Sequence of chain 1.B:
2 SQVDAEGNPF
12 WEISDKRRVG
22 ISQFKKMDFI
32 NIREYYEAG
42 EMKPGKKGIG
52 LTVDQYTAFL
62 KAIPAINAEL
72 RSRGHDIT

Sequence of chain 1.C:
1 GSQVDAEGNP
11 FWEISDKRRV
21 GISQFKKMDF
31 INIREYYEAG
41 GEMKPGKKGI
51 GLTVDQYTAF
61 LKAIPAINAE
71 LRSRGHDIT

Sequence of chain 1.F:
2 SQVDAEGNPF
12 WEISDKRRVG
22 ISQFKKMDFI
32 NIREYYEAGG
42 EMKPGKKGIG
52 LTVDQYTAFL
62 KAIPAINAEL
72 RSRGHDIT

Sequence of chain 1.E:
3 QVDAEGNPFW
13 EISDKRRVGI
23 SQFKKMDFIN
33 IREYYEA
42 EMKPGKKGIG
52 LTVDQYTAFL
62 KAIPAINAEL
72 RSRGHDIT

A small-molecule ligand and the protein it binds are described below.
Small molecule (SMILES): Cc1cn([C@H]2C[C@H](O[P](=O)(O)OC[C@H]3O[C@@H](n4cc(C)c(=O)[nH]c4=O)C[C@@H]3O)[C@@H](CO[P](=O)(O)O[C@H]3C[C@H](n4cc(C)c(=O)[nH]c4=O)O[C@@H]3CO[P](=O)(O)O[C@H]3C[C@H](n4cc(C)c(=O)[nH]c4=O)O[C@@H]3CO[P](=O)(O)O[C@H]3C[C@H](n4cc(C)c(=O)[nH]c4=O)O[C@@H]3CO[P](=O)(O)O[C@H]3C[C@H](n4cc(C)c(=O)[nH]c4=O)O[C@@H]3CO[P](=O)(O)O[C@H]3C[C@H](n4cc(C)c(=O)[nH]c4=O)O[C@@H]3CO[P](=O)(O)O[C@H]3C[C@H](n4cc(C)c(=O)[nH]c4=O)O[C@@H]3COP(=O)=O)O2)c(=O)[nH]c1=O

Binding-site contacts:
Ligand atom O2 contacts residue SER23 of chain 1.B at 2.4 Å (h-bond).
Ligand atom C4 contacts residue PHE25 of chain 1.F at 3.4 Å (hydrophobic).
Ligand atom O5' contacts residue GLN56 of chain 1.B at 3.4 Å (h-bond).
Ligand atom C2 contacts residue SER23 of chain 1.F at 3.2 Å.
Ligand atom O2 contacts residue LYS47 of chain 1.F at 3.1 Å (salt-bridge).
Ligand atom C7 contacts residue TYR37 of chain 1.F at 3.5 Å (hydrophobic).
Ligand atom OP1 contacts residue ARG18 of chain 1.A at 2.9 Å (salt-bridge).
Ligand atom O2 contacts residue GLY46 of chain 1.B at 3.0 Å.
Ligand atom O4' contacts residue PHE30 of chain 1.F at 3.5 Å.
Ligand atom OP1 contacts residue LYS48 of chain 1.E at 2.6 Å (salt-bridge).
Ligand atom N1 contacts residue TYR37 of chain 1.F at 3.4 Å.
Ligand atom O4 contacts residue TYR37 of chain 1.B at 3.4 Å.
Ligand atom OP2 contacts residue ASP77 of chain 1.C at 3.4 Å (salt-bridge).
Ligand atom C6 contacts residue TYR37 of chain 1.F at 3.4 Å (hydrophobic).
Ligand atom O4 contacts residue LYS26 of chain 1.F at 3.4 Å (salt-bridge).
Ligand atom N3 contacts residue TYR37 of chain 1.B at 3.3 Å.
Ligand atom C2' contacts residue PHE25 of chain 1.B at 3.5 Å (hydrophobic).
Ligand atom O3' contacts residue ARG18 of chain 1.E at 3.5 Å.
Ligand atom O2 contacts residue SER23 of chain 1.F at 2.2 Å (h-bond).
Ligand atom O4' contacts residue PRO45 of chain 1.F at 3.4 Å.
Ligand atom C2 contacts residue SER23 of chain 1.B at 3.4 Å.
Ligand atom C2' contacts residue PRO45 of chain 1.B at 3.4 Å (hydrophobic).
Ligand atom C6 contacts residue TYR37 of chain 1.B at 3.5 Å (hydrophobic).
Ligand atom O3' contacts residue GLN56 of chain 1.F at 3.1 Å (h-bond).
Ligand atom O2 contacts residue GLY46 of chain 1.F at 3.4 Å.
Ligand atom C7 contacts residue TYR36 of chain 1.F at 3.1 Å (hydrophobic).
Ligand atom C5' contacts residue GLY51 of chain 1.B at 3.3 Å.
Ligand atom O2 contacts residue ASN32 of chain 1.B at 3.5 Å (h-bond).
Ligand atom O4' contacts residue PHE30 of chain 1.B at 3.5 Å.
Ligand atom O2 contacts residue LYS47 of chain 1.B at 3.1 Å (salt-bridge).
Ligand atom O4' contacts residue THR53 of chain 1.F at 3.1 Å.
Ligand atom OP2 contacts residue ASP16 of chain 1.A at 2.6 Å (salt-bridge).
Ligand atom C7 contacts residue ASN32 of chain 1.F at 3.4 Å.
Ligand atom C5 contacts residue TYR37 of chain 1.B at 3.5 Å (hydrophobic).
Ligand atom O3' contacts residue ARG18 of chain 1.A at 3.4 Å (salt-bridge).
Ligand atom O4' contacts residue THR53 of chain 1.B at 3.2 Å.
Ligand atom C2 contacts residue TYR37 of chain 1.B at 3.4 Å (hydrophobic).
Ligand atom C7 contacts residue PHE25 of chain 1.F at 3.5 Å (hydrophobic).
Ligand atom C5 contacts residue TYR37 of chain 1.F at 3.4 Å (hydrophobic).
Ligand atom O4' contacts residue ASN32 of chain 1.F at 3.4 Å (h-bond).

Sequence of chain 1.A:
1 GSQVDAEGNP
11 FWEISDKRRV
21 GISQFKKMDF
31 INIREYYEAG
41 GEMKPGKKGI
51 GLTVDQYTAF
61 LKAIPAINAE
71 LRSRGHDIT